This protein binds this small molecule.
Small molecule (SMILES): CC(=O)N[C@@H]1[C@@H](O)[C@H](O)[C@@H](CO)O[C@H]1O

Sequence of chain 1.E:
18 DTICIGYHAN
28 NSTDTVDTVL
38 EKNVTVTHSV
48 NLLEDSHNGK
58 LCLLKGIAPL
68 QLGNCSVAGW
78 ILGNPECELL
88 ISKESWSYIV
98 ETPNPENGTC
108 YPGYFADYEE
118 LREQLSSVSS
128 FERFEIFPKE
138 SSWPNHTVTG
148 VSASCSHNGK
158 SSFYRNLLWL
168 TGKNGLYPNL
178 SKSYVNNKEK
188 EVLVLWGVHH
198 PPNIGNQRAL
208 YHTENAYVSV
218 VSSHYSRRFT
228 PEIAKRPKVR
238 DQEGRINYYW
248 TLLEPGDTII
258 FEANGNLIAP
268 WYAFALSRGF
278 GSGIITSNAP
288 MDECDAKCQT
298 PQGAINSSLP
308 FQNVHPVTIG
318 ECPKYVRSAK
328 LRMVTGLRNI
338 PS

Binding-site contacts:
Ligand atom C5 contacts residue ASN142 of chain 1.E at 3.8 Å.
Ligand atom O5 contacts residue ASN142 of chain 1.E at 2.5 Å (h-bond).
Ligand atom C8 contacts residue ASN142 of chain 1.E at 3.4 Å.
Ligand atom N2 contacts residue ASN142 of chain 1.E at 3.0 Å (h-bond).
Ligand atom C3 contacts residue ASN142 of chain 1.E at 3.9 Å.
Ligand atom C1 contacts residue ASN142 of chain 1.E at 1.5 Å.
Ligand atom C8 contacts residue PRO175 of chain 1.E at 3.7 Å (hydrophobic).
Ligand atom C4 contacts residue ASN142 of chain 1.E at 4.3 Å.
Ligand atom O7 contacts residue PRO141 of chain 1.E at 4.3 Å.
Ligand atom C8 contacts residue HIS143 of chain 1.E at 4.0 Å.
Ligand atom C8 contacts residue ASN176 of chain 1.E at 4.0 Å.
Ligand atom O7 contacts residue ASN142 of chain 1.E at 4.2 Å.
Ligand atom C7 contacts residue ASN142 of chain 1.E at 3.3 Å.
Ligand atom C2 contacts residue ASN142 of chain 1.E at 2.5 Å.